Sequence of chain 1.C:
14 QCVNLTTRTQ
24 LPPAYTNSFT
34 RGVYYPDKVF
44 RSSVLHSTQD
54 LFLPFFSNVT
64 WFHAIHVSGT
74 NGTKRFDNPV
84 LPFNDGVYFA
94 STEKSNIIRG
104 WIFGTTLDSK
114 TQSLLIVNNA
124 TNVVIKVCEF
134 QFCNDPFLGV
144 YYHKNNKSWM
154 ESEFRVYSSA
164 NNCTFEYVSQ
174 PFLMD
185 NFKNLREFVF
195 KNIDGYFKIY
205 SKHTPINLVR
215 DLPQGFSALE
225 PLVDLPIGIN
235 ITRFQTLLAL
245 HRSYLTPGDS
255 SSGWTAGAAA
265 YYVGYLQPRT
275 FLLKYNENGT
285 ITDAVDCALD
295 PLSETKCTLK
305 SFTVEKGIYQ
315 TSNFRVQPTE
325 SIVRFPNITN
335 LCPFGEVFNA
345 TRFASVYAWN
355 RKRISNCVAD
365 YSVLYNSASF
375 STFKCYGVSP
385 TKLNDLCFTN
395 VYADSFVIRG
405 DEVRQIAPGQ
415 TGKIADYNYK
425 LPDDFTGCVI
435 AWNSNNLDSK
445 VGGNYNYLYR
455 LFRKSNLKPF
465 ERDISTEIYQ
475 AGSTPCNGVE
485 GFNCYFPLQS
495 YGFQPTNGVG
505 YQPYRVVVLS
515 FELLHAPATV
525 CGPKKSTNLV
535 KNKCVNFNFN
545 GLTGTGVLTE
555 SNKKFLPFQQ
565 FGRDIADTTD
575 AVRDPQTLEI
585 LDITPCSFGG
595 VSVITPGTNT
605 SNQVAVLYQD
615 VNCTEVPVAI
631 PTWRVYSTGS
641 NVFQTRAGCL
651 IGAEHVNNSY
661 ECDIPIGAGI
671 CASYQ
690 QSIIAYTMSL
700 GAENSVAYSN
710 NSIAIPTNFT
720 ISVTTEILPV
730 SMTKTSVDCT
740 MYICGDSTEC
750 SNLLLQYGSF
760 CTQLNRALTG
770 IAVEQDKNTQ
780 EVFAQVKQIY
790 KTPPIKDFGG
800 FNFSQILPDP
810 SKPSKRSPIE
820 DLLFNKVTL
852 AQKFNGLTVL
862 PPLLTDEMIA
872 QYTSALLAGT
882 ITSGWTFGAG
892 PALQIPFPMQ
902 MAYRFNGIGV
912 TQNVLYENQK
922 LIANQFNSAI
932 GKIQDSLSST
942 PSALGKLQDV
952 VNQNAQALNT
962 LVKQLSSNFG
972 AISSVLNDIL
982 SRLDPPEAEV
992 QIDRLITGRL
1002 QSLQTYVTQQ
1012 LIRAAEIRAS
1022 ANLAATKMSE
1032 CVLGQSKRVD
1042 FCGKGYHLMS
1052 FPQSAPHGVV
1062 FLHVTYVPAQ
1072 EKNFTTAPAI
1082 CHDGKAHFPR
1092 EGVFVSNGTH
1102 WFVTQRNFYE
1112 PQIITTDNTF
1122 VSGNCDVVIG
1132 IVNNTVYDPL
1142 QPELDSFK

A small-molecule ligand and the protein it binds are described below.
Small molecule (SMILES): CC(=O)N[C@@H]1[C@@H](O)[C@H](O)[C@@H](CO)O[C@H]1O

Binding-site contacts:
Ligand atom O7 contacts residue ASN616 of chain 1.C at 3.0 Å (h-bond).
Ligand atom O5 contacts residue THR618 of chain 1.C at 3.6 Å.
Ligand atom C1 contacts residue ASN616 of chain 1.C at 1.4 Å.
Ligand atom N2 contacts residue GLN644 of chain 1.C at 4.3 Å.
Ligand atom O5 contacts residue ASN616 of chain 1.C at 2.4 Å (h-bond).
Ligand atom C7 contacts residue GLN644 of chain 1.C at 4.2 Å.
Ligand atom C8 contacts residue ASN616 of chain 1.C at 4.3 Å.
Ligand atom C5 contacts residue ASN616 of chain 1.C at 3.7 Å.
Ligand atom N2 contacts residue ASN616 of chain 1.C at 2.9 Å (h-bond).
Ligand atom C7 contacts residue ASN616 of chain 1.C at 3.2 Å.
Ligand atom C6 contacts residue THR618 of chain 1.C at 4.4 Å.
Ligand atom C1 contacts residue THR618 of chain 1.C at 4.0 Å.
Ligand atom C4 contacts residue ASN616 of chain 1.C at 4.2 Å.
Ligand atom C3 contacts residue ASN616 of chain 1.C at 3.8 Å.
Ligand atom C2 contacts residue ASN616 of chain 1.C at 2.5 Å.
Ligand atom C8 contacts residue GLN644 of chain 1.C at 3.6 Å.